The small molecule below binds the protein below.
Small molecule (SMILES): Cc1nc2ccc(-c3cc(N)nc(N)c3)nc2n1CCOc1cccc(Br)n1

Sequence of chain 1.B:
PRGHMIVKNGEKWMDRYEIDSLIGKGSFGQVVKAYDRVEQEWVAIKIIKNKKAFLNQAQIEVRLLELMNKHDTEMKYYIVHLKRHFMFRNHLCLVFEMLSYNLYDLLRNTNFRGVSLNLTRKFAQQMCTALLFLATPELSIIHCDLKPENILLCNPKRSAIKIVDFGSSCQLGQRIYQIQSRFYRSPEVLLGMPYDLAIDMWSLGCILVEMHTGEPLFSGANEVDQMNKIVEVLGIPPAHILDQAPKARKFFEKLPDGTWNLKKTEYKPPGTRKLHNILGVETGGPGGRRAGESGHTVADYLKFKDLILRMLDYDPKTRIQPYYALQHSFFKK

Binding-site contacts:
Ligand atom C12 contacts residue LEU168 of chain 1.B at 3.8 Å (hydrophobic).
Ligand atom N2 contacts residue VAL47 of chain 1.B at 3.8 Å.
Ligand atom C1 contacts residue ILE39 of chain 1.B at 3.4 Å (hydrophobic).
Ligand atom N1 contacts residue ALA60 of chain 1.B at 3.8 Å.
Ligand atom N6 contacts residue GLU77 of chain 1.B at 3.9 Å.
Ligand atom N7 contacts residue ASP181 of chain 1.B at 3.8 Å.
Ligand atom N6 contacts residue LYS62 of chain 1.B at 3.3 Å.
Ligand atom C11 contacts residue LEU168 of chain 1.B at 3.3 Å (hydrophobic).
Ligand atom C12 contacts residue GLU165 of chain 1.B at 3.4 Å.
Ligand atom C10 contacts residue LEU168 of chain 1.B at 3.9 Å (hydrophobic).
Ligand atom N5 contacts residue PHE112 of chain 1.B at 3.3 Å.
Ligand atom C3 contacts residue LEU168 of chain 1.B at 4.0 Å (hydrophobic).
Ligand atom N5 contacts residue GLU77 of chain 1.B at 2.9 Å (salt-bridge).
Ligand atom C9 contacts residue ILE39 of chain 1.B at 3.0 Å (hydrophobic).
Ligand atom C8 contacts residue VAL47 of chain 1.B at 3.9 Å (hydrophobic).
Ligand atom BR1 contacts residue GLY40 of chain 1.B at 3.7 Å.
Ligand atom C8 contacts residue ILE39 of chain 1.B at 3.2 Å (hydrophobic).
Ligand atom C1 contacts residue LEU115 of chain 1.B at 3.7 Å (hydrophobic).
Ligand atom C4 contacts residue LEU115 of chain 1.B at 3.9 Å (hydrophobic).
Ligand atom C16 contacts residue VAL180 of chain 1.B at 3.6 Å (hydrophobic).
Ligand atom N5 contacts residue ASP181 of chain 1.B at 3.2 Å (salt-bridge).
Ligand atom BR1 contacts residue VAL47 of chain 1.B at 3.6 Å.
Ligand atom C3 contacts residue ALA60 of chain 1.B at 3.7 Å (hydrophobic).
Ligand atom C17 contacts residue ASP181 of chain 1.B at 3.5 Å.
Ligand atom C11 contacts residue GLU165 of chain 1.B at 3.7 Å.
Ligand atom C16 contacts residue PHE112 of chain 1.B at 4.0 Å (hydrophobic).
Ligand atom C4 contacts residue GLU113 of chain 1.B at 3.5 Å.
Ligand atom BR1 contacts residue PHE44 of chain 1.B at 3.5 Å.
Ligand atom C18 contacts residue LYS62 of chain 1.B at 3.6 Å.
Ligand atom C4 contacts residue ALA60 of chain 1.B at 4.0 Å (hydrophobic).
Ligand atom N7 contacts residue LYS62 of chain 1.B at 3.5 Å.
Ligand atom C17 contacts residue VAL180 of chain 1.B at 3.7 Å (hydrophobic).
Ligand atom O1 contacts residue LEU168 of chain 1.B at 3.4 Å.
Ligand atom C7 contacts residue LEU168 of chain 1.B at 4.0 Å (hydrophobic).
Ligand atom N6 contacts residue ASP181 of chain 1.B at 3.4 Å (salt-bridge).
Ligand atom C12 contacts residue VAL180 of chain 1.B at 3.8 Å (hydrophobic).
Ligand atom C17 contacts residue GLU77 of chain 1.B at 3.9 Å.
Ligand atom N7 contacts residue PHE44 of chain 1.B at 3.6 Å.
Ligand atom C17 contacts residue PHE112 of chain 1.B at 4.0 Å (hydrophobic).
Ligand atom N1 contacts residue LEU115 of chain 1.B at 3.2 Å (h-bond).